Sequence of chain 1.B:
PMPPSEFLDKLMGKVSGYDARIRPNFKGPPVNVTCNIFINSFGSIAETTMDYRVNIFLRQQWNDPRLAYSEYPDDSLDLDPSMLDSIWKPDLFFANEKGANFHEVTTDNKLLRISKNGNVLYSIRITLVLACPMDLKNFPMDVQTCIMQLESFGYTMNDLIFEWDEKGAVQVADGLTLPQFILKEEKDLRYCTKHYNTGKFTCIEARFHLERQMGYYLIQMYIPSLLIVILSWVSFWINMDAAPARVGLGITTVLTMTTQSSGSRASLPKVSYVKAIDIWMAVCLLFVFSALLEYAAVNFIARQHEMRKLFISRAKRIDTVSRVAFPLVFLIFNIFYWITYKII

This protein binds this small molecule.
Small molecule (SMILES): NCCCC(=O)O

Sequence of chain 1.A:
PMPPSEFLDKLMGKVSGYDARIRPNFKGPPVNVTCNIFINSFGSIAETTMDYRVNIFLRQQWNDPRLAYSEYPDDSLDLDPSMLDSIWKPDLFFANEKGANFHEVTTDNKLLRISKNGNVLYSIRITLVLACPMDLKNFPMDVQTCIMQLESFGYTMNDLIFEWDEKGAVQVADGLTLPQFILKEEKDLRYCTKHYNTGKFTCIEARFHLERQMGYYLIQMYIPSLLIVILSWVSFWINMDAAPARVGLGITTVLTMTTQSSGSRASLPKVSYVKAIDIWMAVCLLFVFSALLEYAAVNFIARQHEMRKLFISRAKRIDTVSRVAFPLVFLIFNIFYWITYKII

Binding-site contacts:
Ligand atom N contacts residue PHE123 of chain 1.B at 3.3 Å.
Ligand atom CD contacts residue PHE123 of chain 1.B at 3.9 Å (hydrophobic).
Ligand atom C contacts residue THR228 of chain 1.B at 4.2 Å.
Ligand atom OXT contacts residue PHE231 of chain 1.B at 4.2 Å.
Ligand atom CD contacts residue PHE183 of chain 1.B at 3.8 Å (hydrophobic).
Ligand atom OXT contacts residue SER153 of chain 1.A at 4.3 Å.
Ligand atom N contacts residue PHE231 of chain 1.B at 4.4 Å.
Ligand atom N contacts residue PHE87 of chain 1.A at 4.4 Å.
Ligand atom O contacts residue ARG89 of chain 1.A at 3.6 Å.
Ligand atom OXT contacts residue ARG89 of chain 1.A at 2.9 Å (salt-bridge).
Ligand atom N contacts residue TYR226 of chain 1.B at 3.6 Å.
Ligand atom CG contacts residue LEU141 of chain 1.A at 4.2 Å (hydrophobic).
Ligand atom OXT contacts residue THR228 of chain 1.B at 3.2 Å (h-bond).
Ligand atom N contacts residue SER182 of chain 1.B at 3.7 Å.
Ligand atom CG contacts residue PHE183 of chain 1.B at 3.6 Å (hydrophobic).
Ligand atom C contacts residue LEU141 of chain 1.A at 4.3 Å (hydrophobic).
Ligand atom CD contacts residue PHE231 of chain 1.B at 4.2 Å (hydrophobic).
Ligand atom N contacts residue GLU181 of chain 1.B at 2.8 Å (salt-bridge).
Ligand atom CB contacts residue TYR226 of chain 1.B at 3.9 Å (hydrophobic).
Ligand atom CG contacts residue PHE231 of chain 1.B at 3.9 Å (hydrophobic).
Ligand atom CB contacts residue PHE87 of chain 1.A at 3.7 Å (hydrophobic).
Ligand atom OXT contacts residue TYR226 of chain 1.B at 4.2 Å.
Ligand atom CD contacts residue SER182 of chain 1.B at 3.6 Å.
Ligand atom CD contacts residue GLU181 of chain 1.B at 4.2 Å.
Ligand atom C contacts residue ARG89 of chain 1.A at 3.6 Å.
Ligand atom CD contacts residue TYR226 of chain 1.B at 4.2 Å (hydrophobic).
Ligand atom CB contacts residue PHE183 of chain 1.B at 4.2 Å (hydrophobic).
Ligand atom O contacts residue LEU141 of chain 1.A at 4.5 Å.
Ligand atom O contacts residue PHE183 of chain 1.B at 4.3 Å.
Ligand atom O contacts residue PHE87 of chain 1.A at 4.1 Å.
Ligand atom C contacts residue PHE87 of chain 1.A at 4.4 Å (hydrophobic).
Ligand atom C contacts residue SER153 of chain 1.A at 3.6 Å.
Ligand atom O contacts residue SER153 of chain 1.A at 2.4 Å (h-bond).
Ligand atom CB contacts residue PHE231 of chain 1.B at 4.2 Å (hydrophobic).